Sequence of chain 1.B:
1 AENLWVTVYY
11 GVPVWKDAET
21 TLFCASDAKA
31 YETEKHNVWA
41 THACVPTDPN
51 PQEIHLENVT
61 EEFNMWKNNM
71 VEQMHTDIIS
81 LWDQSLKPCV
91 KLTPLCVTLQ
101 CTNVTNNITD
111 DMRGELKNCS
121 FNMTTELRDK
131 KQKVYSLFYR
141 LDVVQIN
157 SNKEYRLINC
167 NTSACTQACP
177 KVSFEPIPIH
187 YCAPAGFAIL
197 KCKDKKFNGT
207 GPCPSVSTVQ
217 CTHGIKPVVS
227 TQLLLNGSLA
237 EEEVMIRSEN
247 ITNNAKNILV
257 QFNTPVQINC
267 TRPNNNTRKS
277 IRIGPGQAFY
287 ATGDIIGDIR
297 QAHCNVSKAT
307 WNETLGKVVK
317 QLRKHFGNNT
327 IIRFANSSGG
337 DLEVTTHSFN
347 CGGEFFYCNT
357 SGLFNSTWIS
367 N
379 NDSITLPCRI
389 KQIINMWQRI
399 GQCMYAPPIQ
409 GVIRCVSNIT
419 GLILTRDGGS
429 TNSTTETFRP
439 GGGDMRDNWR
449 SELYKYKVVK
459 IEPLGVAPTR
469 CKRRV

Binding-site contacts:
Ligand atom O7 contacts residue ASN324 of chain 1.B at 2.9 Å (h-bond).
Ligand atom C5 contacts residue ASN324 of chain 1.B at 3.4 Å.
Ligand atom O6 contacts residue LYS316 of chain 1.B at 4.0 Å.
Ligand atom C2 contacts residue ASN324 of chain 1.B at 2.2 Å.
Ligand atom O5 contacts residue ASN324 of chain 1.B at 2.0 Å (h-bond).
Ligand atom N2 contacts residue ASN324 of chain 1.B at 3.0 Å (h-bond).
Ligand atom C6 contacts residue ASN324 of chain 1.B at 4.3 Å.
Ligand atom C1 contacts residue ASN324 of chain 1.B at 1.4 Å.
Ligand atom C4 contacts residue ASN324 of chain 1.B at 3.8 Å.
Ligand atom C3 contacts residue ASN324 of chain 1.B at 3.5 Å.
Ligand atom O6 contacts residue ASN324 of chain 1.B at 4.2 Å.
Ligand atom C7 contacts residue ASN324 of chain 1.B at 3.2 Å.

This protein binds this small molecule.
Small molecule (SMILES): CC(=O)N[C@@H]1[C@@H](O)[C@H](O)[C@@H](CO)O[C@H]1O